Sequence of chain 1.D:
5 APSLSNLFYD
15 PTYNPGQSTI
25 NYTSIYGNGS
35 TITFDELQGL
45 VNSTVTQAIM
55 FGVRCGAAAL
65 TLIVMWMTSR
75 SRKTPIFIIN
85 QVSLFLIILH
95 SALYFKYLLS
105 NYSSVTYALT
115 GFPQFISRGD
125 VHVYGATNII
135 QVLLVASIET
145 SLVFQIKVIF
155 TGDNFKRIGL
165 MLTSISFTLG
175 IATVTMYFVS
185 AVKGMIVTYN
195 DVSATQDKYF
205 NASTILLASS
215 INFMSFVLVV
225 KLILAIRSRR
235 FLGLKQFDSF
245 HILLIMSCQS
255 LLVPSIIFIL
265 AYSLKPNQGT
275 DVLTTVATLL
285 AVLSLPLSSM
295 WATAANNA

This small molecule binds to this protein.
Small molecule (SMILES): CC(C)CCC[C@@H](C)[C@H]1CC[C@H]2[C@@H]3CC=C4C[C@@H](OC(=O)CCC(=O)O)CC[C@]4(C)[C@H]3CC[C@]12C

Binding-site contacts:
Ligand atom CBD contacts residue ILE209 of chain 1.D at 4.0 Å (hydrophobic).
Ligand atom OAH contacts residue TRP3 of chain 1.C at 3.1 Å.
Ligand atom CAY contacts residue TRP3 of chain 1.C at 3.9 Å (hydrophobic).
Ligand atom OAG contacts residue TRP3 of chain 1.C at 3.2 Å.
Ligand atom CBA contacts residue PHE217 of chain 1.D at 4.3 Å (hydrophobic).
Ligand atom CAB contacts residue SER213 of chain 1.D at 3.9 Å.
Ligand atom OAW contacts residue ALA206 of chain 1.D at 4.0 Å.
Ligand atom CAI contacts residue ILE209 of chain 1.D at 3.8 Å (hydrophobic).
Ligand atom CAB contacts residue PHE217 of chain 1.D at 4.2 Å (hydrophobic).
Ligand atom CAL contacts residue TRP3 of chain 1.C at 4.5 Å (hydrophobic).
Ligand atom CAR contacts residue ALA206 of chain 1.D at 3.8 Å (hydrophobic).
Ligand atom CAE contacts residue LEU210 of chain 1.D at 3.8 Å (hydrophobic).
Ligand atom CAM contacts residue LYS202 of chain 1.D at 4.0 Å.
Ligand atom CBC contacts residue ALA206 of chain 1.D at 4.3 Å (hydrophobic).
Ligand atom OAF contacts residue TRP3 of chain 1.C at 3.2 Å (h-bond).
Ligand atom CAD contacts residue LEU210 of chain 1.D at 4.3 Å (hydrophobic).
Ligand atom CAX contacts residue TRP3 of chain 1.C at 3.4 Å (hydrophobic).
Ligand atom CAK contacts residue ILE209 of chain 1.D at 3.8 Å (hydrophobic).
Ligand atom CAV contacts residue ALA206 of chain 1.D at 4.1 Å (hydrophobic).
Ligand atom CAV contacts residue ILE209 of chain 1.D at 3.8 Å (hydrophobic).
Ligand atom CAE contacts residue SER213 of chain 1.D at 3.6 Å.
Ligand atom CAZ contacts residue ILE209 of chain 1.D at 4.1 Å (hydrophobic).
Ligand atom CAD contacts residue ILE209 of chain 1.D at 4.5 Å (hydrophobic).
Ligand atom CAM contacts residue ASN205 of chain 1.D at 4.4 Å.
Ligand atom CAD contacts residue ALA206 of chain 1.D at 3.4 Å (hydrophobic).
Ligand atom CAA contacts residue PHE217 of chain 1.D at 4.4 Å (hydrophobic).
Ligand atom CAM contacts residue TRP3 of chain 1.C at 4.0 Å (hydrophobic).
Ligand atom CAL contacts residue LYS202 of chain 1.D at 4.2 Å.

Sequence of chain 1.C:
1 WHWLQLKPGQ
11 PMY